Sequence of chain 1.A:
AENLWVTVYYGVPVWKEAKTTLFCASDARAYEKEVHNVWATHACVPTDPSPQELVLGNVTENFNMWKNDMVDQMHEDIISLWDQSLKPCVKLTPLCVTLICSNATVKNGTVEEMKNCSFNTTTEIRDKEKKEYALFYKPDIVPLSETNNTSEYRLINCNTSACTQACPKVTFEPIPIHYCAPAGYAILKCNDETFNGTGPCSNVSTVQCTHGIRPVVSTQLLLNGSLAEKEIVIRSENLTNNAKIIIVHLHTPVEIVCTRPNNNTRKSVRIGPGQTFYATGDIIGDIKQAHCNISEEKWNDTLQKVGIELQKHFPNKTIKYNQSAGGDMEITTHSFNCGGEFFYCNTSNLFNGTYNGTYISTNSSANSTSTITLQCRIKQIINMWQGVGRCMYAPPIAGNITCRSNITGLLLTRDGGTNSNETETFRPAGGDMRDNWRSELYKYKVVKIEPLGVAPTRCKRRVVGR

This small molecule binds to this protein.
Small molecule (SMILES): CC(=O)N[C@H]1[C@H](O[C@H]2[C@H](O)[C@@H](NC(C)=O)CO[C@@H]2CO)O[C@H](CO)[C@@H](O[C@@H]2O[C@H](CO)[C@@H](O)[C@H](O)[C@@H]2O)[C@@H]1O

Binding-site contacts:
Ligand atom O7 contacts residue ASN346 of chain 1.A at 3.2 Å.
Ligand atom C2 contacts residue ASN346 of chain 1.A at 3.2 Å.
Ligand atom C8 contacts residue ARG377 of chain 1.A at 4.5 Å.
Ligand atom C1 contacts residue SER348 of chain 1.A at 1.5 Å.
Ligand atom C3 contacts residue SER348 of chain 1.A at 3.9 Å.
Ligand atom C8 contacts residue ASN346 of chain 1.A at 3.7 Å.
Ligand atom C7 contacts residue SER348 of chain 1.A at 4.2 Å.
Ligand atom C1 contacts residue ASN346 of chain 1.A at 3.6 Å.
Ligand atom C8 contacts residue THR333 of chain 1.A at 4.2 Å.
Ligand atom N2 contacts residue SER348 of chain 1.A at 3.1 Å (h-bond).
Ligand atom N2 contacts residue ASN346 of chain 1.A at 3.2 Å (h-bond).
Ligand atom C5 contacts residue SER348 of chain 1.A at 3.8 Å.
Ligand atom O6 contacts residue SER348 of chain 1.A at 4.5 Å.
Ligand atom C8 contacts residue CYS345 of chain 1.A at 4.1 Å (hydrophobic).
Ligand atom O5 contacts residue SER348 of chain 1.A at 2.4 Å (h-bond).
Ligand atom C8 contacts residue TYR344 of chain 1.A at 4.2 Å (hydrophobic).
Ligand atom C7 contacts residue ASN346 of chain 1.A at 3.4 Å.
Ligand atom C4 contacts residue SER348 of chain 1.A at 4.1 Å.
Ligand atom C8 contacts residue GLN375 of chain 1.A at 4.1 Å.
Ligand atom O7 contacts residue SER348 of chain 1.A at 4.2 Å.
Ligand atom C2 contacts residue SER348 of chain 1.A at 2.5 Å.